Sequence of chain 2.B:
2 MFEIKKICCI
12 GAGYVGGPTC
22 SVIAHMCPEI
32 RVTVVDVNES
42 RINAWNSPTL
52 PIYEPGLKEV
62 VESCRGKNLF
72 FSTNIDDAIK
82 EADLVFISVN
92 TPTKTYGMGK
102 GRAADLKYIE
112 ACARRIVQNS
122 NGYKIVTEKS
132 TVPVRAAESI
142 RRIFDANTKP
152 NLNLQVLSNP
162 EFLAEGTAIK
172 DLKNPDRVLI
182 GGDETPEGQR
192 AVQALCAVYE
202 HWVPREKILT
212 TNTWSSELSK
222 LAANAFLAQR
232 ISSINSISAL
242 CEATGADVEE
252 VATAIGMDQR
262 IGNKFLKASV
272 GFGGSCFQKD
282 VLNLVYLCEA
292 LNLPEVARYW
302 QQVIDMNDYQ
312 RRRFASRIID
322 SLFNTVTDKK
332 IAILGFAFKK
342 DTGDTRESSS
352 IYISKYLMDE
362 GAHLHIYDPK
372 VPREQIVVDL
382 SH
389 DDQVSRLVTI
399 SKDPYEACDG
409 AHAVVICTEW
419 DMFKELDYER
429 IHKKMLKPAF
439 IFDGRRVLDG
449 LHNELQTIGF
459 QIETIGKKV

Sequence of chain 2.A:
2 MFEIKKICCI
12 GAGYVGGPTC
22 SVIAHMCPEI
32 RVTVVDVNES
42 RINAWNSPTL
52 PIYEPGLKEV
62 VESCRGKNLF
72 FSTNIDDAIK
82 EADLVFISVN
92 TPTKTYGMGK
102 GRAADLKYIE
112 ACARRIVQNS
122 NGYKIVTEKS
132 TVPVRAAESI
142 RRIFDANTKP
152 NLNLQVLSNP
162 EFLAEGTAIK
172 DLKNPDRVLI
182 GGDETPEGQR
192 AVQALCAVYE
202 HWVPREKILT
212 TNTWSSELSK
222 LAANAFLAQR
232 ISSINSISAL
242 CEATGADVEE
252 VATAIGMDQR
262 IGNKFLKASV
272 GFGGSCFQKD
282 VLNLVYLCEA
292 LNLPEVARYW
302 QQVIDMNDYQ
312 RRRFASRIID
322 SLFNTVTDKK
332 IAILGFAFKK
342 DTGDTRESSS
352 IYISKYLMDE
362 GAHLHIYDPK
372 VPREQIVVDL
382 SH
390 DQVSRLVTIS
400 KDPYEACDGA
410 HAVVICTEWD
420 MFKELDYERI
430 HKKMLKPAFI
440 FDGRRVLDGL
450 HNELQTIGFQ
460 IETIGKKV

Binding-site contacts:
Ligand atom O4 contacts residue LEU267 of chain 2.A at 3.5 Å (h-bond).
Ligand atom C5D contacts residue GLY274 of chain 2.A at 3.4 Å.
Ligand atom O3A contacts residue LYS340 of chain 2.A at 3.1 Å (salt-bridge).
Ligand atom O'Q contacts residue CYS277 of chain 2.A at 3.3 Å (h-bond).
Ligand atom C4' contacts residue LYS221 of chain 2.A at 3.3 Å.
Ligand atom O2A contacts residue PHE266 of chain 2.A at 3.4 Å.
Ligand atom O2D contacts residue LYS340 of chain 2.A at 3.5 Å.
Ligand atom O3D contacts residue GLY274 of chain 2.A at 2.8 Å (h-bond).
Ligand atom C4' contacts residue LEU164 of chain 2.A at 3.5 Å (hydrophobic).
Ligand atom O'P contacts residue CYS277 of chain 2.A at 3.4 Å.
Ligand atom C5' contacts residue LEU164 of chain 2.A at 3.4 Å (hydrophobic).
Ligand atom O4D contacts residue ILE232 of chain 2.A at 3.5 Å.
Ligand atom O2A contacts residue PHE278 of chain 2.A at 3.2 Å.
Ligand atom O3' contacts residue ARG261 of chain 2.B at 3.1 Å (salt-bridge).
Ligand atom C6' contacts residue LYS221 of chain 2.A at 3.5 Å.
Ligand atom O2D contacts residue PHE339 of chain 2.A at 3.5 Å (h-bond).
Ligand atom O'P contacts residue LYS221 of chain 2.A at 3.1 Å (salt-bridge).
Ligand atom O4' contacts residue PHE163 of chain 2.A at 3.3 Å.
Ligand atom O'P contacts residue ASN225 of chain 2.A at 2.7 Å (h-bond).
Ligand atom O2 contacts residue SER270 of chain 2.A at 2.9 Å (h-bond).
Ligand atom O4D contacts residue PHE273 of chain 2.A at 3.4 Å.
Ligand atom O4' contacts residue LEU164 of chain 2.A at 3.0 Å (h-bond).
Ligand atom O'Q contacts residue GLU162 of chain 2.A at 2.6 Å (salt-bridge).
Ligand atom N3 contacts residue LYS268 of chain 2.A at 3.0 Å (salt-bridge).
Ligand atom C3D contacts residue PHE339 of chain 2.A at 3.5 Å (hydrophobic).
Ligand atom O4 contacts residue PHE266 of chain 2.A at 3.2 Å.
Ligand atom O2' contacts residue ARG261 of chain 2.B at 3.1 Å (salt-bridge).
Ligand atom O5' contacts residue CYS277 of chain 2.A at 3.4 Å.
Ligand atom N1 contacts residue ILE232 of chain 2.A at 3.6 Å.
Ligand atom C4D contacts residue GLY274 of chain 2.A at 3.2 Å.
Ligand atom C1' contacts residue PHE278 of chain 2.A at 3.6 Å (hydrophobic).
Ligand atom O2B contacts residue GLU166 of chain 2.A at 3.2 Å (salt-bridge).
Ligand atom O'Q contacts residue LEU164 of chain 2.A at 3.6 Å (h-bond).
Ligand atom O4' contacts residue LYS221 of chain 2.A at 2.9 Å (salt-bridge).
Ligand atom O3D contacts residue PHE273 of chain 2.A at 3.6 Å.
Ligand atom O4 contacts residue LYS268 of chain 2.A at 3.1 Å (salt-bridge).
Ligand atom C6' contacts residue GLU162 of chain 2.A at 3.4 Å.
Ligand atom C6' contacts residue CYS277 of chain 2.A at 3.2 Å (hydrophobic).
Ligand atom O2D contacts residue ARG443 of chain 2.A at 3.1 Å (salt-bridge).
Ligand atom O3D contacts residue PHE339 of chain 2.A at 2.9 Å (h-bond).

The small molecule below binds the protein below.
Small molecule (SMILES): O=C(O)[C@H]1O[C@H](O[P](=O)(O)O[P](=O)(O)OC[C@H]2O[C@@H](n3ccc(=O)[nH]c3=O)[C@H](O)[C@@H]2O)[C@H](O)[C@@H](O)[C@@H]1O